Binding-site contacts:
Ligand atom C4 contacts residue ASN717 of chain 1.D at 4.2 Å.
Ligand atom C8 contacts residue ASN717 of chain 1.D at 3.4 Å.
Ligand atom C6 contacts residue GLN926 of chain 1.D at 3.9 Å.
Ligand atom C2 contacts residue ASN717 of chain 1.D at 2.4 Å.
Ligand atom C8 contacts residue GLN1071 of chain 1.D at 3.6 Å.
Ligand atom O4 contacts residue LEU922 of chain 1.D at 4.3 Å.
Ligand atom C7 contacts residue ASN717 of chain 1.D at 3.3 Å.
Ligand atom O5 contacts residue ASN717 of chain 1.D at 2.3 Å (h-bond).
Ligand atom C1 contacts residue ASN717 of chain 1.D at 1.4 Å.
Ligand atom N2 contacts residue ASN717 of chain 1.D at 2.9 Å (h-bond).
Ligand atom C3 contacts residue ASN717 of chain 1.D at 3.8 Å.
Ligand atom C5 contacts residue ASN717 of chain 1.D at 3.6 Å.
Ligand atom O7 contacts residue ASN717 of chain 1.D at 4.2 Å.
Ligand atom C5 contacts residue GLN926 of chain 1.D at 4.4 Å.

Sequence of chain 1.D:
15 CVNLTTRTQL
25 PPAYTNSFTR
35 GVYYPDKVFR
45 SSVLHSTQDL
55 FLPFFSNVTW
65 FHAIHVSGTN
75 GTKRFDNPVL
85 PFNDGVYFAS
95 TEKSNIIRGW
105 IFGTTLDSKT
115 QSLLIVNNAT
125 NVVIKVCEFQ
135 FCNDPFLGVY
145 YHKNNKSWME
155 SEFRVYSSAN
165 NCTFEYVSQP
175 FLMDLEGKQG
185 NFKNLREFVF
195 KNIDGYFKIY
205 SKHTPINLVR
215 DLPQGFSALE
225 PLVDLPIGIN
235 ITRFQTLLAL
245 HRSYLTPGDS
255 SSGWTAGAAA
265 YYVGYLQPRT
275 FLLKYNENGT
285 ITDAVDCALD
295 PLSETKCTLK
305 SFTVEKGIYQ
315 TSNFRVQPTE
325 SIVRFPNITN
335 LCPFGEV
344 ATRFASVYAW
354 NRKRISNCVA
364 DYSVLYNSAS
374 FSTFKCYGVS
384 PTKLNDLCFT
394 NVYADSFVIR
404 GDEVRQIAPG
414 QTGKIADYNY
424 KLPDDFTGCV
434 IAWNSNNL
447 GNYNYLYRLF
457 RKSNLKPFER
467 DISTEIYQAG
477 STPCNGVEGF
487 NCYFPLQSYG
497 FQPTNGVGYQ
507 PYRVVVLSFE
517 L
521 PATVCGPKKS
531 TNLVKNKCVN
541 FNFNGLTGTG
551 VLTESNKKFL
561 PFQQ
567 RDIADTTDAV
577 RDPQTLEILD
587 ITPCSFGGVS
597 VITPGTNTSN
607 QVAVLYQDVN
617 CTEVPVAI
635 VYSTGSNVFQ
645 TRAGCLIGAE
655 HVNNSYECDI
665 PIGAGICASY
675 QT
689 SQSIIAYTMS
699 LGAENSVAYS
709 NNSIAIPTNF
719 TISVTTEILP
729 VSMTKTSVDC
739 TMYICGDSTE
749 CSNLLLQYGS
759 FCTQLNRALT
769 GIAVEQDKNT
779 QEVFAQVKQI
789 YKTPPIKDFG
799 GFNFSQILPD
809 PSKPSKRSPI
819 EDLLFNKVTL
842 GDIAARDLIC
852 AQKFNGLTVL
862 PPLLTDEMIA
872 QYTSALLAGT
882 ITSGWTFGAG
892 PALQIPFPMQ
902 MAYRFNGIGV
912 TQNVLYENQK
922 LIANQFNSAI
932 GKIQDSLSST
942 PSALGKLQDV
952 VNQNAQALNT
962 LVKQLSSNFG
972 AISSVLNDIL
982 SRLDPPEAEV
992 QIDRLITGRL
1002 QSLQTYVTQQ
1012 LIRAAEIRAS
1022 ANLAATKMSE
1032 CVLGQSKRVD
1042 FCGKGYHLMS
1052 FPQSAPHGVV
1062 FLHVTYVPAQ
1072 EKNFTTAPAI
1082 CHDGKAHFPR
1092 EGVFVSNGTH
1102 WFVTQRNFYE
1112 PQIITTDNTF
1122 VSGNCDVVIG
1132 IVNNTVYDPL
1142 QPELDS

The protein below binds the small molecule below.
Small molecule (SMILES): CC(=O)N[C@@H]1[C@@H](O)[C@H](O)[C@@H](CO)O[C@H]1O